Binding-site contacts:
Ligand atom C16 contacts residue GLY278 of chain 1.C at 2.7 Å.
Ligand atom C35 contacts residue TYR246 of chain 1.C at 3.6 Å (hydrophobic).
Ligand atom O37 contacts residue TYR119 of chain 1.C at 3.5 Å.
Ligand atom O40 contacts residue THR279 of chain 1.C at 3.3 Å.
Ligand atom N28 contacts residue TYR246 of chain 1.C at 3.7 Å.
Ligand atom O37 contacts residue THR120 of chain 1.C at 3.1 Å (h-bond).
Ligand atom C38 contacts residue ASP276 of chain 1.C at 3.5 Å.
Ligand atom C12 contacts residue ARG283 of chain 1.C at 3.2 Å.
Ligand atom C31 contacts residue THR120 of chain 1.C at 3.5 Å.
Ligand atom C01 contacts residue GLY59 of chain 1.C at 3.3 Å.
Ligand atom C31 contacts residue TYR119 of chain 1.C at 3.0 Å (hydrophobic).
Ligand atom C20 contacts residue ASP80 of chain 1.C at 3.4 Å.
Ligand atom O39 contacts residue THR120 of chain 1.C at 3.1 Å.
Ligand atom C19 contacts residue LEU78 of chain 1.C at 3.1 Å (hydrophobic).
Ligand atom C27 contacts residue TYR246 of chain 1.C at 3.2 Å (hydrophobic).
Ligand atom O33 contacts residue TYR246 of chain 1.C at 2.2 Å (h-bond).
Ligand atom C18 contacts residue GLN121 of chain 1.C at 3.6 Å.
Ligand atom C20 contacts residue ASP276 of chain 1.C at 3.3 Å.
Ligand atom C29 contacts residue PRO118 of chain 1.C at 2.9 Å (hydrophobic).
Ligand atom C36 contacts residue SER83 of chain 1.C at 3.1 Å.
Ligand atom N08 contacts residue GLY278 of chain 1.C at 3.6 Å (h-bond).
Ligand atom N14 contacts residue TYR119 of chain 1.C at 3.4 Å.
Ligand atom C36 contacts residue TYR119 of chain 1.C at 3.6 Å (hydrophobic).
Ligand atom O21 contacts residue ASP80 of chain 1.C at 2.7 Å (salt-bridge).
Ligand atom C24 contacts residue GLY82 of chain 1.C at 3.4 Å.
Ligand atom C22 contacts residue ASP276 of chain 1.C at 3.2 Å.
Ligand atom C10 contacts residue THR279 of chain 1.C at 3.4 Å.
Ligand atom O02 contacts residue GLN60 of chain 1.C at 3.3 Å.
Ligand atom C09 contacts residue THR279 of chain 1.C at 3.5 Å.
Ligand atom O40 contacts residue THR280 of chain 1.C at 3.0 Å (h-bond).
Ligand atom O21 contacts residue ASP276 of chain 1.C at 2.4 Å (salt-bridge).
Ligand atom C23 contacts residue ASP276 of chain 1.C at 3.6 Å.
Ligand atom C23 contacts residue GLY82 of chain 1.C at 3.2 Å.
Ligand atom C04 contacts residue GLY278 of chain 1.C at 2.9 Å.
Ligand atom O21 contacts residue THR279 of chain 1.C at 3.5 Å (h-bond).
Ligand atom N25 contacts residue GLY82 of chain 1.C at 2.8 Å (h-bond).
Ligand atom O21 contacts residue GLY278 of chain 1.C at 3.2 Å (h-bond).
Ligand atom C26 contacts residue PRO118 of chain 1.C at 3.4 Å (hydrophobic).
Ligand atom O39 contacts residue GLN121 of chain 1.C at 2.8 Å (h-bond).
Ligand atom C05 contacts residue THR280 of chain 1.C at 3.5 Å.

A protein and the small-molecule ligand that binds it are described below.
Small molecule (SMILES): CSC[C@H](NC(=O)[C@@H]1NO[C@@H]2OCC[C@@H]21)C(=O)N[C@@H](CC(C)C)[C@@H](O)C[C@@H](C)C(=O)N[C@H](C(=O)NCC(C)C)C(C)C

Sequence of chain 1.C:
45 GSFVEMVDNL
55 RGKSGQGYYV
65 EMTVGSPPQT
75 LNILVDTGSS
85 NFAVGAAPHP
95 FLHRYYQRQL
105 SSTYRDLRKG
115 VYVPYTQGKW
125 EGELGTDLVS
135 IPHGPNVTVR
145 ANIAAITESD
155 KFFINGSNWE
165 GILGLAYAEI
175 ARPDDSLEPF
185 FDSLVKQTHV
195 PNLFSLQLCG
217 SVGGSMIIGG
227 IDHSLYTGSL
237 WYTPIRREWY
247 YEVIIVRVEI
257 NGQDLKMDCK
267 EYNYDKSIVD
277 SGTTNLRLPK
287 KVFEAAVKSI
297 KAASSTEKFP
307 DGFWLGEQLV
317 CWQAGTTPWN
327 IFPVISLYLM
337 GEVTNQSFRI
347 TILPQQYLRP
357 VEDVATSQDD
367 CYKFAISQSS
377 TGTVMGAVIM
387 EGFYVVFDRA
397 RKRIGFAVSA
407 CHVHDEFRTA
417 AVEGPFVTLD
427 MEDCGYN